Sequence of chain 3.E:
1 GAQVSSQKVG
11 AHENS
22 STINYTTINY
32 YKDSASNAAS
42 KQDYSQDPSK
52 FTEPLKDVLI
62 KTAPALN

Binding-site contacts:
Ligand atom CB contacts residue VAL4 of chain 3.E at 4.4 Å (hydrophobic).
Ligand atom CB contacts residue GLN3 of chain 3.E at 4.0 Å.
Ligand atom C contacts residue ALA2 of chain 3.E at 3.5 Å (hydrophobic).
Ligand atom O contacts residue VAL4 of chain 3.E at 3.2 Å (h-bond).
Ligand atom OE2 contacts residue VAL4 of chain 3.E at 3.7 Å.
Ligand atom O contacts residue VAL4 of chain 3.E at 4.4 Å.
Ligand atom CB contacts residue VAL4 of chain 3.E at 4.0 Å (hydrophobic).
Ligand atom CA contacts residue ALA2 of chain 3.E at 3.3 Å (hydrophobic).
Ligand atom C contacts residue VAL4 of chain 3.E at 3.5 Å (hydrophobic).
Ligand atom C contacts residue GLN3 of chain 3.E at 3.9 Å.
Ligand atom CA contacts residue ALA2 of chain 3.E at 3.9 Å (hydrophobic).
Ligand atom CB contacts residue GLN3 of chain 3.E at 3.7 Å.
Ligand atom OG contacts residue GLN3 of chain 3.E at 3.3 Å (h-bond).
Ligand atom CD contacts residue VAL4 of chain 3.E at 3.6 Å (hydrophobic).
Ligand atom O contacts residue ALA2 of chain 3.E at 4.0 Å.
Ligand atom C contacts residue VAL4 of chain 3.E at 4.0 Å (hydrophobic).
Ligand atom N contacts residue VAL4 of chain 3.E at 4.3 Å.
Ligand atom CG2 contacts residue GLN3 of chain 3.E at 3.5 Å.
Ligand atom CG2 contacts residue VAL4 of chain 3.E at 3.4 Å (hydrophobic).
Ligand atom C contacts residue ALA2 of chain 3.E at 4.0 Å (hydrophobic).
Ligand atom CG2 contacts residue SER5 of chain 3.E at 3.4 Å.
Ligand atom CB contacts residue ALA2 of chain 3.E at 3.3 Å (hydrophobic).
Ligand atom CA contacts residue GLN3 of chain 3.E at 4.5 Å.
Ligand atom CG1 contacts residue GLN3 of chain 3.E at 3.3 Å.
Ligand atom CG contacts residue VAL4 of chain 3.E at 4.4 Å (hydrophobic).
Ligand atom CB contacts residue ALA2 of chain 3.E at 4.4 Å (hydrophobic).
Ligand atom O contacts residue GLN3 of chain 3.E at 2.9 Å (h-bond).
Ligand atom N contacts residue GLN3 of chain 3.E at 4.5 Å.
Ligand atom CA contacts residue VAL4 of chain 3.E at 3.3 Å (hydrophobic).
Ligand atom CG2 contacts residue ALA2 of chain 3.E at 4.0 Å (hydrophobic).
Ligand atom OE1 contacts residue ASN25 of chain 3.E at 4.2 Å.
Ligand atom CG1 contacts residue ALA2 of chain 3.E at 4.5 Å (hydrophobic).
Ligand atom N contacts residue VAL4 of chain 3.E at 3.1 Å (h-bond).
Ligand atom CA contacts residue VAL4 of chain 3.E at 4.1 Å (hydrophobic).
Ligand atom OE1 contacts residue VAL4 of chain 3.E at 3.6 Å.
Ligand atom N contacts residue ALA2 of chain 3.E at 2.8 Å (h-bond).

This small molecule binds to this protein.
Small molecule (SMILES): CC[C@H](C)[C@H](N)C(=O)N[C@@H](CO)C(=O)N[C@@H](CCC(=O)O)C(=O)N[C@H](C=O)C(C)C